Binding-site contacts:
Ligand atom C5 contacts residue SER420 of chain 58.A at 4.3 Å.
Ligand atom C4 contacts residue PRO419 of chain 58.A at 4.2 Å (hydrophobic).
Ligand atom O2P contacts residue PRO419 of chain 58.A at 4.2 Å.
Ligand atom N3 contacts residue PRO419 of chain 58.A at 4.3 Å.
Ligand atom N6 contacts residue GLY427 of chain 58.A at 2.8 Å (h-bond).
Ligand atom C6 contacts residue VAL202 of chain 58.A at 3.9 Å (hydrophobic).
Ligand atom N6 contacts residue PHE426 of chain 58.A at 3.8 Å.
Ligand atom C8 contacts residue HIS418 of chain 58.A at 3.7 Å.
Ligand atom O4' contacts residue HIS418 of chain 58.A at 4.1 Å.
Ligand atom N1 contacts residue PRO419 of chain 58.A at 3.5 Å (h-bond).
Ligand atom O4' contacts residue PRO419 of chain 58.A at 4.3 Å.
Ligand atom N9 contacts residue HIS418 of chain 58.A at 4.3 Å.
Ligand atom N3 contacts residue PRO203 of chain 58.A at 4.4 Å.
Ligand atom C8 contacts residue PRO203 of chain 58.A at 4.4 Å (hydrophobic).
Ligand atom N6 contacts residue PRO419 of chain 58.A at 3.4 Å (h-bond).
Ligand atom N6 contacts residue VAL202 of chain 58.A at 4.0 Å.
Ligand atom N7 contacts residue SER420 of chain 58.A at 3.9 Å.
Ligand atom C6 contacts residue SER420 of chain 58.A at 4.3 Å.
Ligand atom C5 contacts residue PRO419 of chain 58.A at 3.7 Å (hydrophobic).
Ligand atom C2 contacts residue VAL202 of chain 58.A at 4.3 Å (hydrophobic).
Ligand atom C2' contacts residue PRO203 of chain 58.A at 4.0 Å (hydrophobic).
Ligand atom N7 contacts residue HIS418 of chain 58.A at 4.4 Å.
Ligand atom C5 contacts residue PRO203 of chain 58.A at 4.3 Å (hydrophobic).
Ligand atom C2 contacts residue PRO419 of chain 58.A at 4.0 Å (hydrophobic).
Ligand atom N6 contacts residue GLY425 of chain 58.A at 4.1 Å.
Ligand atom N6 contacts residue SER420 of chain 58.A at 4.0 Å.
Ligand atom N7 contacts residue PRO419 of chain 58.A at 4.3 Å.
Ligand atom C6 contacts residue PRO203 of chain 58.A at 4.4 Å (hydrophobic).
Ligand atom O2P contacts residue HIS416 of chain 58.A at 2.8 Å (h-bond).
Ligand atom P contacts residue HIS416 of chain 58.A at 4.0 Å.
Ligand atom N1 contacts residue VAL202 of chain 58.A at 3.7 Å.
Ligand atom C2 contacts residue GLY427 of chain 58.A at 3.4 Å.
Ligand atom C6 contacts residue PRO419 of chain 58.A at 3.2 Å (hydrophobic).
Ligand atom C6 contacts residue GLY427 of chain 58.A at 3.7 Å.
Ligand atom C1' contacts residue HIS418 of chain 58.A at 4.1 Å.
Ligand atom O1P contacts residue HIS416 of chain 58.A at 4.2 Å.
Ligand atom N9 contacts residue PRO203 of chain 58.A at 4.2 Å.
Ligand atom O5' contacts residue PRO419 of chain 58.A at 3.9 Å.
Ligand atom N1 contacts residue GLY427 of chain 58.A at 2.7 Å (h-bond).
Ligand atom C4 contacts residue PRO203 of chain 58.A at 4.2 Å (hydrophobic).

Sequence of chain 58.A:
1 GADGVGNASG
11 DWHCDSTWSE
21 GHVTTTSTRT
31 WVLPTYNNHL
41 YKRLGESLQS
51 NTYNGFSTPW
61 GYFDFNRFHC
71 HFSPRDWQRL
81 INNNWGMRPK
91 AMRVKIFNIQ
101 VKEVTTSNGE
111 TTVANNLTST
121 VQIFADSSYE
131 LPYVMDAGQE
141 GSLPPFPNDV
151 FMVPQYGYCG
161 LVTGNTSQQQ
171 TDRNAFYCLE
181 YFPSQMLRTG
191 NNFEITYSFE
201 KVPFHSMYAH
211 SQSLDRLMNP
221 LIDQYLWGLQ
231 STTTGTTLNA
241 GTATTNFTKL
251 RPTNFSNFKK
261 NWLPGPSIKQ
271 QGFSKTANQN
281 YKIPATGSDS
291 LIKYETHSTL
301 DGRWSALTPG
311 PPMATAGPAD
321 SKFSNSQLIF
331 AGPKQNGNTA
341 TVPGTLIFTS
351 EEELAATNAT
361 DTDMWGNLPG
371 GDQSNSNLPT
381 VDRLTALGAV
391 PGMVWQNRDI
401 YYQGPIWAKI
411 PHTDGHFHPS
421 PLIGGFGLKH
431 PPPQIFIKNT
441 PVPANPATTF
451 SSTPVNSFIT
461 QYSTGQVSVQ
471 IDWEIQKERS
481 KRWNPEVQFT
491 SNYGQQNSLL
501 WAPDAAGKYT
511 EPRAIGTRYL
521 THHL

A small-molecule ligand and the protein it binds are described below.
Small molecule (SMILES): Nc1ncnc2c1ncn2[C@H]1C[C@H](O)[C@@H](COP(=O)(O)O)O1